Binding-site contacts:
Ligand atom C8 contacts residue ASN707 of chain 1.A at 4.2 Å.
Ligand atom C4 contacts residue ASN707 of chain 1.A at 4.2 Å.
Ligand atom C7 contacts residue ASN707 of chain 1.A at 3.0 Å.
Ligand atom C8 contacts residue PHE706 of chain 1.A at 4.5 Å (hydrophobic).
Ligand atom C5 contacts residue ASN707 of chain 1.A at 3.7 Å.
Ligand atom C2 contacts residue ASN707 of chain 1.A at 2.4 Å.
Ligand atom C1 contacts residue ASN707 of chain 1.A at 1.4 Å.
Ligand atom O7 contacts residue ASN707 of chain 1.A at 2.8 Å (h-bond).
Ligand atom C3 contacts residue ASN707 of chain 1.A at 3.8 Å.
Ligand atom O5 contacts residue ASN707 of chain 1.A at 2.4 Å (h-bond).
Ligand atom N2 contacts residue ASN707 of chain 1.A at 2.8 Å (h-bond).

A small-molecule ligand and the protein it binds are described below.
Small molecule (SMILES): CC(=O)N[C@@H]1[C@@H](O)[C@H](O)[C@@H](CO)O[C@H]1O

Sequence of chain 1.A:
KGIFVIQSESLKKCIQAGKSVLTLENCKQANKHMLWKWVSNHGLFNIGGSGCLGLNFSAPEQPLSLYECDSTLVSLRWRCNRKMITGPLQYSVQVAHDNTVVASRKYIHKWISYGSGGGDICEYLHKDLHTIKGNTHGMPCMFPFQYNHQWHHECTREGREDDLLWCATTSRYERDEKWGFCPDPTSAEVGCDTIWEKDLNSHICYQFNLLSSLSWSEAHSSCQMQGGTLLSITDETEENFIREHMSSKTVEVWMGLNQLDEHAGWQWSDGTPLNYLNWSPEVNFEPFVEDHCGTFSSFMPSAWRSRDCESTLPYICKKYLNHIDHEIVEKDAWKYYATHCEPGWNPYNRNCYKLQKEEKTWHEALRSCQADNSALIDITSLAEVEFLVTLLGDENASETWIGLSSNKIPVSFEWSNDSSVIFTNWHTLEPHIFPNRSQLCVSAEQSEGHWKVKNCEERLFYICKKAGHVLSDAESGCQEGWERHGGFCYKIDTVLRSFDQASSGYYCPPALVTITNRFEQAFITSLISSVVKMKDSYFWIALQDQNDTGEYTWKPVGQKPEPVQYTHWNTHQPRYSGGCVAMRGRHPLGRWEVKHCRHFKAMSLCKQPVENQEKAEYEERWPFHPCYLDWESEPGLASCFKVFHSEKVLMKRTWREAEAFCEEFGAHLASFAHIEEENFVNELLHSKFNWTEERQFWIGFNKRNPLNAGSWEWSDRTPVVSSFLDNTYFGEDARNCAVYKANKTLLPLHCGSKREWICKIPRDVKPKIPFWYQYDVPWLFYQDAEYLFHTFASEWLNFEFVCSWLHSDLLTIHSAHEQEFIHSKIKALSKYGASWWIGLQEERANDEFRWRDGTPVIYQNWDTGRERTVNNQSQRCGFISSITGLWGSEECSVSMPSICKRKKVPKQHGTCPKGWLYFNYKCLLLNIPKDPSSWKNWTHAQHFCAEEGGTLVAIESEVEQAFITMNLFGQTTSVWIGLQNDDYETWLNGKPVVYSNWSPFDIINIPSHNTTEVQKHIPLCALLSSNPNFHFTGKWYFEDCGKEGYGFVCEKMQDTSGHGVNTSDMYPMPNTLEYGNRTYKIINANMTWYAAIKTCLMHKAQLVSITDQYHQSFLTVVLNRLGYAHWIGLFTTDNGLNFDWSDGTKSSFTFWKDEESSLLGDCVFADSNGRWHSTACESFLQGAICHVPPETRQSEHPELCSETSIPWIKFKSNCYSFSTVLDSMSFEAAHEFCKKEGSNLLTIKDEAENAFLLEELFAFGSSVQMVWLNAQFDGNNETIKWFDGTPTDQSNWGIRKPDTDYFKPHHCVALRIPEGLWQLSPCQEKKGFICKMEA